Binding-site contacts:
Ligand atom O6 contacts residue GLN580 of chain 1.B at 3.8 Å.
Ligand atom O6 contacts residue LEU582 of chain 1.B at 4.4 Å.
Ligand atom O5 contacts residue ASN331 of chain 1.B at 2.4 Å (h-bond).
Ligand atom C6 contacts residue GLN580 of chain 1.B at 4.4 Å.
Ligand atom C3 contacts residue ASN331 of chain 1.B at 3.8 Å.
Ligand atom C4 contacts residue ASN331 of chain 1.B at 4.2 Å.
Ligand atom N2 contacts residue ASN331 of chain 1.B at 2.9 Å (h-bond).
Ligand atom C7 contacts residue ASN331 of chain 1.B at 3.2 Å.
Ligand atom C1 contacts residue ASN331 of chain 1.B at 1.4 Å.
Ligand atom C8 contacts residue ASN331 of chain 1.B at 3.7 Å.
Ligand atom O7 contacts residue ASN331 of chain 1.B at 3.0 Å (h-bond).
Ligand atom C5 contacts residue ASN331 of chain 1.B at 3.7 Å.
Ligand atom C2 contacts residue ASN331 of chain 1.B at 2.5 Å.

The small molecule below binds the protein below.
Small molecule (SMILES): CC(=O)N[C@@H]1[C@@H](O)[C@H](O)[C@@H](CO)O[C@H]1O

Sequence of chain 1.B:
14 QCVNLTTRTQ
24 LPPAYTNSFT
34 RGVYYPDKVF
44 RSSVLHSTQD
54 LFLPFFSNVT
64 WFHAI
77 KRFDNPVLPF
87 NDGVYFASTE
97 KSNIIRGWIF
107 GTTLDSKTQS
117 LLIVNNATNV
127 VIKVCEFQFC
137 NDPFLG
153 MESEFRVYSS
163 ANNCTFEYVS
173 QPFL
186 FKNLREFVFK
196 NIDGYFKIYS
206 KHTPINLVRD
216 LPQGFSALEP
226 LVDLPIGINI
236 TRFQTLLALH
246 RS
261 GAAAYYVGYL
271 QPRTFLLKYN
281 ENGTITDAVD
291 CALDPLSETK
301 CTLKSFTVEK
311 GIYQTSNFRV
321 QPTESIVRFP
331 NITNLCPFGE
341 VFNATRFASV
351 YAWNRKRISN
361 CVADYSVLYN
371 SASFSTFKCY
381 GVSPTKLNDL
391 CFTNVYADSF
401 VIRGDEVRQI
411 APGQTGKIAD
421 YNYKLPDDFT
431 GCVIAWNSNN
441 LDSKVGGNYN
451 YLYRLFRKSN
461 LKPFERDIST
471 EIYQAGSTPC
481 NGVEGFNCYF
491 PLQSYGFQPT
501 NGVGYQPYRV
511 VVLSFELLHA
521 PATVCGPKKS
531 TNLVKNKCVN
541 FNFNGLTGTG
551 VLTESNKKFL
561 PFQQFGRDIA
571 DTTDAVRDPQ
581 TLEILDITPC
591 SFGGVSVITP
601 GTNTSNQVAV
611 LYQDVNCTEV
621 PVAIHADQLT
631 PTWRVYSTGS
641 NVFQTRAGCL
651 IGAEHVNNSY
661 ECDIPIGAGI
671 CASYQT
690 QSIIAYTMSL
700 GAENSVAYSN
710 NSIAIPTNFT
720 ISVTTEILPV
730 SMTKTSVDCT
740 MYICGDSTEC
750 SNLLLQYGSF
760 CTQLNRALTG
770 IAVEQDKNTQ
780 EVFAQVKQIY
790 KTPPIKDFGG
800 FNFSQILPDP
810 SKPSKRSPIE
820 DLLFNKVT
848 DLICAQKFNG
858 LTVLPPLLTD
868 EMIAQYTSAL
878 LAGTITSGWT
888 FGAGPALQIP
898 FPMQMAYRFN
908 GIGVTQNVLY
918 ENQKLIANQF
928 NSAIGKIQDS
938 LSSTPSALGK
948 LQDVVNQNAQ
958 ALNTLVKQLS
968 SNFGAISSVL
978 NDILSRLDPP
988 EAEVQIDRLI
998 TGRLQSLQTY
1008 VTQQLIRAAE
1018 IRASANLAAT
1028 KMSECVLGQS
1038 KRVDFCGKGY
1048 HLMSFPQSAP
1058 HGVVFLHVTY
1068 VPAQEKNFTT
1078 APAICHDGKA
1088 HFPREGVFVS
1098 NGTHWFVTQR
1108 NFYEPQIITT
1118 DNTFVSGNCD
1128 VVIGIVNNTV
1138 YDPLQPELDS